Sequence of chain 1.A:
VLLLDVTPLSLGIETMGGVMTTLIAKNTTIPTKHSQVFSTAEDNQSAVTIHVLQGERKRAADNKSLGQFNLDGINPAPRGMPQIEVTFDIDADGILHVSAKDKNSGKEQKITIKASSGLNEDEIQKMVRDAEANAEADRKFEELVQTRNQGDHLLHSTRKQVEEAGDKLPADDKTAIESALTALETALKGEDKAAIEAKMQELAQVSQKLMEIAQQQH

This small molecule binds to this protein.
Small molecule (SMILES): CC[C@H](C)[C@H](NC(=O)[C@@H]1CCCN1C(=O)[C@H](CCCN=C(N)N)NC(=O)[C@@H]1CCCN1C(=O)[C@H](Cc1cnc[nH]1)NC(=O)[C@@H](N)CO)C(=O)N[C@@H](CCCN=C(N)N)C(=O)N[C@H](C(=O)O)C(C)C

Binding-site contacts:
Ligand atom O contacts residue MET16 of chain 1.A at 3.0 Å (h-bond).
Ligand atom N contacts residue SER39 of chain 1.A at 2.9 Å (h-bond).
Ligand atom NH1 contacts residue GLU14 of chain 1.A at 3.7 Å.
Ligand atom N contacts residue THR49 of chain 1.A at 2.7 Å (h-bond).
Ligand atom CD contacts residue THR49 of chain 1.A at 3.3 Å.
Ligand atom O contacts residue THR49 of chain 1.A at 3.0 Å (h-bond).
Ligand atom CB contacts residue GLN45 of chain 1.A at 3.5 Å.
Ligand atom CB contacts residue PHE38 of chain 1.A at 3.6 Å (hydrophobic).
Ligand atom OG contacts residue GLN68 of chain 1.A at 3.3 Å (h-bond).
Ligand atom CA contacts residue SER39 of chain 1.A at 3.4 Å.
Ligand atom O contacts residue THR49 of chain 1.A at 3.2 Å (h-bond).
Ligand atom CG contacts residue PHE38 of chain 1.A at 3.7 Å (hydrophobic).
Ligand atom CB contacts residue ASN70 of chain 1.A at 3.5 Å.
Ligand atom O contacts residue VAL48 of chain 1.A at 3.6 Å.
Ligand atom NH2 contacts residue THR49 of chain 1.A at 3.5 Å.
Ligand atom CZ contacts residue GLN36 of chain 1.A at 3.5 Å.
Ligand atom CD contacts residue THR49 of chain 1.A at 3.5 Å.
Ligand atom CB contacts residue THR49 of chain 1.A at 2.9 Å.
Ligand atom CG contacts residue ILE50 of chain 1.A at 3.7 Å (hydrophobic).
Ligand atom CG contacts residue GLN45 of chain 1.A at 3.7 Å.
Ligand atom O contacts residue THR15 of chain 1.A at 3.2 Å.
Ligand atom CA contacts residue THR49 of chain 1.A at 3.6 Å.
Ligand atom CG2 contacts residue ALA41 of chain 1.A at 3.3 Å (hydrophobic).
Ligand atom CG1 contacts residue SER39 of chain 1.A at 3.7 Å.
Ligand atom NH2 contacts residue THR21 of chain 1.A at 3.8 Å.
Ligand atom O contacts residue SER39 of chain 1.A at 2.9 Å (h-bond).
Ligand atom CZ contacts residue THR21 of chain 1.A at 3.8 Å.
Ligand atom C contacts residue THR49 of chain 1.A at 3.7 Å.
Ligand atom CG2 contacts residue MET16 of chain 1.A at 3.1 Å (hydrophobic).
Ligand atom O contacts residue PHE38 of chain 1.A at 3.6 Å.
Ligand atom NH2 contacts residue GLN36 of chain 1.A at 2.7 Å (h-bond).
Ligand atom CA contacts residue THR49 of chain 1.A at 3.5 Å.
Ligand atom C contacts residue SER39 of chain 1.A at 3.6 Å.
Ligand atom CG contacts residue GLU14 of chain 1.A at 3.8 Å.
Ligand atom NE contacts residue GLN36 of chain 1.A at 3.6 Å (h-bond).
Ligand atom CZ contacts residue GLU14 of chain 1.A at 3.7 Å.
Ligand atom CG1 contacts residue THR40 of chain 1.A at 3.4 Å.
Ligand atom NE contacts residue GLU14 of chain 1.A at 2.9 Å (salt-bridge).
Ligand atom C contacts residue THR49 of chain 1.A at 3.6 Å.
Ligand atom CB contacts residue GLU14 of chain 1.A at 3.3 Å.